Binding-site contacts:
Ligand atom C7 contacts residue GLN699 of chain 2.A at 3.4 Å.
Ligand atom O5 contacts residue ASN597 of chain 2.A at 2.2 Å (h-bond).
Ligand atom C2 contacts residue SER593 of chain 2.A at 3.6 Å.
Ligand atom C2 contacts residue ASN597 of chain 2.A at 2.4 Å.
Ligand atom C1 contacts residue ASN597 of chain 2.A at 1.4 Å.
Ligand atom C4 contacts residue ARG313 of chain 1.A at 3.5 Å.
Ligand atom O4 contacts residue ARG313 of chain 1.A at 3.8 Å.
Ligand atom C3 contacts residue ASN597 of chain 2.A at 3.8 Å.
Ligand atom O2 contacts residue GLU235 of chain 1.A at 2.8 Å (salt-bridge).
Ligand atom C8 contacts residue SER593 of chain 2.A at 3.8 Å.
Ligand atom O3 contacts residue GLU235 of chain 1.A at 3.6 Å.
Ligand atom C7 contacts residue SER593 of chain 2.A at 3.8 Å.
Ligand atom C7 contacts residue ASN597 of chain 2.A at 3.8 Å.
Ligand atom N2 contacts residue GLN699 of chain 2.A at 3.5 Å (h-bond).
Ligand atom O3 contacts residue ARG313 of chain 1.A at 3.0 Å (salt-bridge).
Ligand atom C3 contacts residue ARG313 of chain 1.A at 3.9 Å.
Ligand atom C4 contacts residue GLU235 of chain 1.A at 3.6 Å.
Ligand atom O2 contacts residue ARG313 of chain 1.A at 3.3 Å (salt-bridge).
Ligand atom C2 contacts residue GLN699 of chain 2.A at 3.7 Å.
Ligand atom C3 contacts residue GLU235 of chain 1.A at 4.0 Å.
Ligand atom C8 contacts residue ALA594 of chain 2.A at 3.8 Å (hydrophobic).
Ligand atom C1 contacts residue GLN699 of chain 2.A at 3.8 Å.
Ligand atom O7 contacts residue GLN699 of chain 2.A at 3.3 Å.
Ligand atom C3 contacts residue SER593 of chain 2.A at 4.0 Å.
Ligand atom C2 contacts residue GLU235 of chain 1.A at 3.4 Å.
Ligand atom C5 contacts residue ASN597 of chain 2.A at 3.6 Å.
Ligand atom C1 contacts residue SER593 of chain 2.A at 3.6 Å.
Ligand atom C2 contacts residue ARG313 of chain 1.A at 3.9 Å.
Ligand atom O5 contacts residue HIS71 of chain 1.A at 3.5 Å.
Ligand atom C5 contacts residue GLU235 of chain 1.A at 3.9 Å.
Ligand atom C3 contacts residue ARG313 of chain 1.A at 3.7 Å.
Ligand atom N2 contacts residue SER593 of chain 2.A at 2.9 Å (h-bond).
Ligand atom O2 contacts residue HIS71 of chain 1.A at 2.9 Å (h-bond).
Ligand atom C6 contacts residue HIS71 of chain 1.A at 3.9 Å.
Ligand atom C1 contacts residue ARG313 of chain 1.A at 4.0 Å.
Ligand atom O4 contacts residue GLU235 of chain 1.A at 2.6 Å (salt-bridge).
Ligand atom C6 contacts residue GLU235 of chain 1.A at 3.8 Å.
Ligand atom C8 contacts residue TYR236 of chain 1.A at 3.6 Å (hydrophobic).
Ligand atom N2 contacts residue ASN597 of chain 2.A at 2.9 Å (h-bond).
Ligand atom C8 contacts residue SER590 of chain 2.A at 3.5 Å.

Sequence of chain 1.A:
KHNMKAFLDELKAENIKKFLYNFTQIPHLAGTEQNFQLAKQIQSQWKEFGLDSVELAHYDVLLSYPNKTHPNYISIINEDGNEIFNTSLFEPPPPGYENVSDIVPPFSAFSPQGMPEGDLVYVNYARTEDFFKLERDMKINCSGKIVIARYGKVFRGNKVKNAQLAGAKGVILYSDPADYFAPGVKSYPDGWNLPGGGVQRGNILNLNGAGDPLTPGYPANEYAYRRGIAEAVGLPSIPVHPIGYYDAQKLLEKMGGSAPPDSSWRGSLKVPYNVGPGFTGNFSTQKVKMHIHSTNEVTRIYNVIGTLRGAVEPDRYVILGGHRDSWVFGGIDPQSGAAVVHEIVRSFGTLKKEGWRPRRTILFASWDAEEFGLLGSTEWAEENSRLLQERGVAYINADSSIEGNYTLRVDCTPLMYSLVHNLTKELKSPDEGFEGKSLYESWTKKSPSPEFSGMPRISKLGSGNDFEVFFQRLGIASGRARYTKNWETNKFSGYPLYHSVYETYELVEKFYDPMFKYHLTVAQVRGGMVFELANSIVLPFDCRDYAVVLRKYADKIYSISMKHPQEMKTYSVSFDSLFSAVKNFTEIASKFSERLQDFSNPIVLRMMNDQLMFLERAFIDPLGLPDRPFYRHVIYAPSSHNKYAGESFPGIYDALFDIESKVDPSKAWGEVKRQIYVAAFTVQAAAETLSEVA

Sequence of chain 2.A:
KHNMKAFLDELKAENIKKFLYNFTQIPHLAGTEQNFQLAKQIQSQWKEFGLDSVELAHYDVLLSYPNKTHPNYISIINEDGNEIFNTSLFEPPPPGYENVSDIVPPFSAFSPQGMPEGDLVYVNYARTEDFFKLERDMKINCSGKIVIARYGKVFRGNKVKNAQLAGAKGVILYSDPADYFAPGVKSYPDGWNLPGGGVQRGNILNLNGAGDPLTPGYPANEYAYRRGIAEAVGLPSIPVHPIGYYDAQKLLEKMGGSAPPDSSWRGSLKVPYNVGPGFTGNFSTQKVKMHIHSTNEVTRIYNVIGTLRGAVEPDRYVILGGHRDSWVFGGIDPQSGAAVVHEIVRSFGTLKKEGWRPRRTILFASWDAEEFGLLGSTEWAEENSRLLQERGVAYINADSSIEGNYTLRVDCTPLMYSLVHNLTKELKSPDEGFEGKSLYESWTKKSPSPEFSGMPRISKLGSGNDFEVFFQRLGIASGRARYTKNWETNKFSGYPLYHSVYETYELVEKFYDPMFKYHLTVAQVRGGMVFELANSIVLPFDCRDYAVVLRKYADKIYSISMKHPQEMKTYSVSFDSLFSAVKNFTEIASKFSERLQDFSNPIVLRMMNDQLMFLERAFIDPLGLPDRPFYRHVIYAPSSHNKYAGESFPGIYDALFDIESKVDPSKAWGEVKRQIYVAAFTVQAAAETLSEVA

A small-molecule ligand and the protein it binds are described below.
Small molecule (SMILES): CC(=O)N[C@H]1[C@H](O[C@H]2[C@H](O)[C@@H](NC(C)=O)CO[C@@H]2CO)O[C@H](CO)[C@@H](O[C@@H]2O[C@H](CO)[C@@H](O)[C@H](O[C@H]3O[C@H](CO)[C@@H](O)[C@H](O)[C@@H]3O)[C@@H]2O)[C@@H]1O